Sequence of chain 1.A:
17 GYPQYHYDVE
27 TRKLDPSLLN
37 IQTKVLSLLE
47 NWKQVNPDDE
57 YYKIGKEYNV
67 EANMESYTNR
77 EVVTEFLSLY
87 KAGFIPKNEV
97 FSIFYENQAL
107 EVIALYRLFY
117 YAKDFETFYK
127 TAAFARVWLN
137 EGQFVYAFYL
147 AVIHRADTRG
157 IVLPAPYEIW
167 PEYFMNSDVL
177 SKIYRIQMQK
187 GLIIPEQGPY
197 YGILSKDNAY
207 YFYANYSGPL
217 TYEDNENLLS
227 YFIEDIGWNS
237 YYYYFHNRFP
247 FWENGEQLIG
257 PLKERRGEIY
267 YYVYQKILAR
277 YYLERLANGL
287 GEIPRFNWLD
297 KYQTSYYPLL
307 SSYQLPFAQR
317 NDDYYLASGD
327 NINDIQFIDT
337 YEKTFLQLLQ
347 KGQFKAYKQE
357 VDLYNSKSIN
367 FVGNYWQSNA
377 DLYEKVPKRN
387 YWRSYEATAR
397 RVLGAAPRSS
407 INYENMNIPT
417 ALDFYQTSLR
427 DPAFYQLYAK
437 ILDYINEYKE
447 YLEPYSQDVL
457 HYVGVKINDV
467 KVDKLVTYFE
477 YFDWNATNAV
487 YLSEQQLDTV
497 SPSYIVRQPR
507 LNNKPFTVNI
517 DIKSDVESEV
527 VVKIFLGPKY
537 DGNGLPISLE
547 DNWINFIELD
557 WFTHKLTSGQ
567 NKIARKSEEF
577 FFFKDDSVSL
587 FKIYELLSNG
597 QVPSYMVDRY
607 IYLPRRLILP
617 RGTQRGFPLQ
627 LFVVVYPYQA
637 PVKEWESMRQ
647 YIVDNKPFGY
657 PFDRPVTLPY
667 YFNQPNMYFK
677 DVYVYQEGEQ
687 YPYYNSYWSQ

A small-molecule ligand and the protein it binds are described below.
Small molecule (SMILES): CC(=O)N[C@H]1[C@H](O[C@H]2[C@H](O)[C@@H](NC(C)=O)CO[C@@H]2CO)O[C@H](CO)[C@@H](O[C@@H]2O[C@H](CO[C@H]3O[C@H](CO)[C@@H](O)[C@H](O)[C@@H]3O)[C@@H](O)[C@H](O[C@H]3O[C@H](CO)[C@@H](O)[C@H](O)[C@@H]3O[C@H]3O[C@H](CO)[C@@H](O)[C@H](O)[C@@H]3O)[C@@H]2O)[C@@H]1O

Sequence of chain 1.D:
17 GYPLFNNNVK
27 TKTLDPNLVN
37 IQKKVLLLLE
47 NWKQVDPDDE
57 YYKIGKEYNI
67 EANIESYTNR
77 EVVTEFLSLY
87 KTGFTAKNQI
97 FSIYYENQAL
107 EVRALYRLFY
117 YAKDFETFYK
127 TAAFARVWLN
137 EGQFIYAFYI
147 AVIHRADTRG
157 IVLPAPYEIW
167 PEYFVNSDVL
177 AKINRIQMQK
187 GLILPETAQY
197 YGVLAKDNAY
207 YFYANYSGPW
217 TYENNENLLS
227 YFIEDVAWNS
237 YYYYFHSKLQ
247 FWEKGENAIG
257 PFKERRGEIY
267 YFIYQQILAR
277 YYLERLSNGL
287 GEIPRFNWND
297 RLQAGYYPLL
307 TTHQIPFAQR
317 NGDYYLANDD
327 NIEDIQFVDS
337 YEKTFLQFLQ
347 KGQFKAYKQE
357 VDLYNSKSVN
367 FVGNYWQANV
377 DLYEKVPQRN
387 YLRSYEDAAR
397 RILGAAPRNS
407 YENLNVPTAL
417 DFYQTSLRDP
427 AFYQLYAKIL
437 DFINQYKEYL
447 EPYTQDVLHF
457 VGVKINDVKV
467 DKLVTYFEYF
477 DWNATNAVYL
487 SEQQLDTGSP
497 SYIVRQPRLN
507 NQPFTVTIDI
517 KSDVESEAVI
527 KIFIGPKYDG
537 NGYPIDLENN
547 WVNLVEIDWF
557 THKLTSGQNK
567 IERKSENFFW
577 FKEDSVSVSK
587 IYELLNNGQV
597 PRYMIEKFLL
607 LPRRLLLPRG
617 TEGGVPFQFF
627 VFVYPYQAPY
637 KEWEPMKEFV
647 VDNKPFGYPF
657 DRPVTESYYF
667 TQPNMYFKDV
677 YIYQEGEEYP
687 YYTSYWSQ

Sequence of chain 1.C:
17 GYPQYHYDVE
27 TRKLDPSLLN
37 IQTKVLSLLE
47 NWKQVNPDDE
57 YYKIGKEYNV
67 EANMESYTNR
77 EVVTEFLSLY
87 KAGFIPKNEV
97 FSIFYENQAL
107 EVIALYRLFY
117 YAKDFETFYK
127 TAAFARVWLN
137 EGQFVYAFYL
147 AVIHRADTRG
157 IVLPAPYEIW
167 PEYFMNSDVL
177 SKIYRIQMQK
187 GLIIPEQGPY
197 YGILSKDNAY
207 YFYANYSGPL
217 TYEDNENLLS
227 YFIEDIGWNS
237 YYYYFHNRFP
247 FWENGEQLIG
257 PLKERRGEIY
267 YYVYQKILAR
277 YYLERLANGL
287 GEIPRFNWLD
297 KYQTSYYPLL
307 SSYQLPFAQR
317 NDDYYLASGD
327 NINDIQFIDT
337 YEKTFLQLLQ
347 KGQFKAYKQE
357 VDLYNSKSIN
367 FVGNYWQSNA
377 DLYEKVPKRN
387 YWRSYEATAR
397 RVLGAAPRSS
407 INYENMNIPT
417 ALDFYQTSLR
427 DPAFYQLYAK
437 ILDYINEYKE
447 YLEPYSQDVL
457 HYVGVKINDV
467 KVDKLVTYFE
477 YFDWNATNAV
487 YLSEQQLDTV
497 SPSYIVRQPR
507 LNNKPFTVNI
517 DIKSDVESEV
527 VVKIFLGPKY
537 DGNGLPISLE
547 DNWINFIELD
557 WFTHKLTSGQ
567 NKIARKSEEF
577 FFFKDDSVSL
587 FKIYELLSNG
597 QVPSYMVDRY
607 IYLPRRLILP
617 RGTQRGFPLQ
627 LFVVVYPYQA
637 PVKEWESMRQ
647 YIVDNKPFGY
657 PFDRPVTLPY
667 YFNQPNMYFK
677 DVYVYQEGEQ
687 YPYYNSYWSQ

Binding-site contacts:
Ligand atom C6 contacts residue PHE90 of chain 1.A at 3.7 Å (hydrophobic).
Ligand atom O4 contacts residue SER690 of chain 1.D at 3.8 Å.
Ligand atom C2 contacts residue THR689 of chain 1.D at 3.7 Å.
Ligand atom C1 contacts residue ASN211 of chain 1.D at 1.4 Å.
Ligand atom O4 contacts residue GLY89 of chain 1.A at 3.4 Å.
Ligand atom C8 contacts residue TYR209 of chain 1.D at 3.3 Å (hydrophobic).
Ligand atom C3 contacts residue TYR687 of chain 1.D at 4.0 Å (hydrophobic).
Ligand atom O6 contacts residue PRO92 of chain 1.A at 3.5 Å.
Ligand atom C4 contacts residue PHE90 of chain 1.A at 3.9 Å (hydrophobic).
Ligand atom C6 contacts residue TYR687 of chain 1.D at 4.0 Å (hydrophobic).
Ligand atom C3 contacts residue THR689 of chain 1.D at 4.1 Å.
Ligand atom O4 contacts residue PHE90 of chain 1.A at 3.0 Å (h-bond).
Ligand atom C3 contacts residue ASN211 of chain 1.D at 3.8 Å.
Ligand atom C8 contacts residue THR689 of chain 1.D at 3.8 Å.
Ligand atom C5 contacts residue ASN211 of chain 1.D at 3.6 Å.
Ligand atom O3 contacts residue SER690 of chain 1.D at 3.5 Å.
Ligand atom C1 contacts residue SER690 of chain 1.D at 4.1 Å.
Ligand atom C7 contacts residue ASN211 of chain 1.D at 3.4 Å.
Ligand atom O4 contacts residue TRP692 of chain 1.D at 3.6 Å.
Ligand atom C6 contacts residue PRO92 of chain 1.A at 3.9 Å (hydrophobic).
Ligand atom C5 contacts residue TYR687 of chain 1.D at 3.2 Å (hydrophobic).
Ligand atom O5 contacts residue ASN211 of chain 1.D at 2.3 Å (h-bond).
Ligand atom C6 contacts residue TRP692 of chain 1.D at 3.5 Å (hydrophobic).
Ligand atom O7 contacts residue TYR688 of chain 1.D at 3.9 Å.
Ligand atom N2 contacts residue THR689 of chain 1.D at 3.0 Å (h-bond).
Ligand atom O3 contacts residue GLY89 of chain 1.A at 4.1 Å.
Ligand atom O5 contacts residue TYR687 of chain 1.D at 3.5 Å (h-bond).
Ligand atom O5 contacts residue SER690 of chain 1.D at 3.5 Å.
Ligand atom C3 contacts residue SER690 of chain 1.D at 4.0 Å.
Ligand atom O7 contacts residue ASN211 of chain 1.D at 3.4 Å (h-bond).
Ligand atom O4 contacts residue TRP134 of chain 1.A at 3.4 Å.
Ligand atom C4 contacts residue TYR687 of chain 1.D at 4.0 Å (hydrophobic).
Ligand atom C2 contacts residue ASN211 of chain 1.D at 2.5 Å.
Ligand atom C7 contacts residue THR689 of chain 1.D at 3.8 Å.
Ligand atom C5 contacts residue TRP692 of chain 1.D at 3.9 Å (hydrophobic).
Ligand atom N2 contacts residue ASN211 of chain 1.D at 2.9 Å (h-bond).
Ligand atom C1 contacts residue THR689 of chain 1.D at 3.8 Å.
Ligand atom C1 contacts residue TYR687 of chain 1.D at 3.4 Å (hydrophobic).
Ligand atom C1 contacts residue TRP692 of chain 1.D at 4.1 Å (hydrophobic).
Ligand atom C3 contacts residue TRP692 of chain 1.D at 4.0 Å (hydrophobic).